Sequence of chain 1.D:
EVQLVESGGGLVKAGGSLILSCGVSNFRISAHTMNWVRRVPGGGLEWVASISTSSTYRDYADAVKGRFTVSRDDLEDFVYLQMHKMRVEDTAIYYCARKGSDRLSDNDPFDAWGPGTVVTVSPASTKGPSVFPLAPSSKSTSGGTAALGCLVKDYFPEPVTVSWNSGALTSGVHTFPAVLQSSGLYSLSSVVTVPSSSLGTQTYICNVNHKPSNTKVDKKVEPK

Sequence of chain 1.C:
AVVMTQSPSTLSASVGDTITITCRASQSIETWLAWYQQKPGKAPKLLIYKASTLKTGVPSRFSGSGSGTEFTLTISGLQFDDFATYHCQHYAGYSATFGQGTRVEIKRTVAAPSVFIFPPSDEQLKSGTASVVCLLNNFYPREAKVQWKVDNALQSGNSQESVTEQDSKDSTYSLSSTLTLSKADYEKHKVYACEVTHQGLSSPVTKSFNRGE

Binding-site contacts:
Ligand atom C6 contacts residue THR33 of chain 1.D at 3.7 Å.
Ligand atom O3 contacts residue LEU104 of chain 1.D at 3.7 Å.
Ligand atom C2 contacts residue ALA31 of chain 1.D at 3.4 Å (hydrophobic).
Ligand atom O6 contacts residue GLY93 of chain 1.C at 2.8 Å (h-bond).
Ligand atom C4 contacts residue ASP106 of chain 1.D at 3.3 Å.
Ligand atom C5 contacts residue SER105 of chain 1.D at 3.5 Å.
Ligand atom O4 contacts residue ASN107 of chain 1.D at 3.2 Å (h-bond).
Ligand atom O5 contacts residue SER105 of chain 1.D at 3.4 Å (h-bond).
Ligand atom C5 contacts residue ASP106 of chain 1.D at 3.6 Å.
Ligand atom C3 contacts residue TYR94 of chain 1.C at 3.3 Å (hydrophobic).
Ligand atom O3 contacts residue ALA31 of chain 1.D at 2.8 Å (h-bond).
Ligand atom C6 contacts residue ASP106 of chain 1.D at 3.4 Å.
Ligand atom C3 contacts residue ASP108 of chain 1.D at 3.3 Å.
Ligand atom C1 contacts residue THR33 of chain 1.D at 3.7 Å.
Ligand atom O5 contacts residue ASP106 of chain 1.D at 3.7 Å.
Ligand atom O6 contacts residue LYS99 of chain 1.D at 3.4 Å.
Ligand atom O4 contacts residue LYS99 of chain 1.D at 3.6 Å.
Ligand atom O2 contacts residue ALA31 of chain 1.D at 3.2 Å (h-bond).
Ligand atom C3 contacts residue SER105 of chain 1.D at 3.4 Å.
Ligand atom C4 contacts residue SER105 of chain 1.D at 3.4 Å.
Ligand atom C6 contacts residue GLY93 of chain 1.C at 3.6 Å.
Ligand atom O4 contacts residue ASP106 of chain 1.D at 2.6 Å (salt-bridge).
Ligand atom O4 contacts residue SER105 of chain 1.D at 2.8 Å (h-bond).
Ligand atom O6 contacts residue SER105 of chain 1.D at 3.6 Å.
Ligand atom O6 contacts residue ASP106 of chain 1.D at 2.9 Å (salt-bridge).
Ligand atom O5 contacts residue THR33 of chain 1.D at 3.1 Å (h-bond).
Ligand atom O2 contacts residue HIS32 of chain 1.D at 3.4 Å.
Ligand atom O3 contacts residue ASP108 of chain 1.D at 2.6 Å (salt-bridge).
Ligand atom O2 contacts residue LYS99 of chain 1.D at 2.8 Å (salt-bridge).
Ligand atom O3 contacts residue GLY100 of chain 1.D at 3.3 Å.
Ligand atom C6 contacts residue SER105 of chain 1.D at 3.6 Å.
Ligand atom C2 contacts residue LYS99 of chain 1.D at 3.6 Å.
Ligand atom O3 contacts residue TYR94 of chain 1.C at 2.6 Å (h-bond).
Ligand atom O3 contacts residue LYS99 of chain 1.D at 3.0 Å (salt-bridge).
Ligand atom C3 contacts residue ASP106 of chain 1.D at 3.3 Å.
Ligand atom O2 contacts residue THR33 of chain 1.D at 2.7 Å (h-bond).
Ligand atom C1 contacts residue ALA31 of chain 1.D at 3.1 Å (hydrophobic).
Ligand atom O4 contacts residue ASP108 of chain 1.D at 3.0 Å (salt-bridge).
Ligand atom O4 contacts residue TYR94 of chain 1.C at 3.5 Å (h-bond).
Ligand atom O6 contacts residue THR33 of chain 1.D at 2.7 Å (h-bond).

This protein binds this small molecule.
Small molecule (SMILES): O=C(O)[C@@]1(O)C[C@@H](O)[C@@H](O[C@H]2O[C@H](CO[C@H]3O[C@H](CO)[C@@H](O)[C@H](O)[C@@H]3O)[C@@H](O)[C@H](O[C@H]3O[C@H](CO)[C@@H](O)[C@H](O)[C@@H]3O[C@H]3O[C@H](CO)[C@@H](O)[C@H](O)[C@@H]3O[C@H]3O[C@H](CO)[C@@H](O)[C@H](O)[C@@H]3O)[C@@H]2O)[C@@H]([C@H](O)CO)O1